A protein and the small-molecule ligand that binds it are described below.
Small molecule (SMILES): CC(=O)c1ccc(N2C[C@@H](C(=O)O)CC2=O)cc1

Binding-site contacts:
Ligand atom C8 contacts residue ILE288 of chain 1.A at 3.4 Å (hydrophobic).
Ligand atom O15 contacts residue LYS287 of chain 1.A at 2.8 Å (salt-bridge).
Ligand atom O14 contacts residue TYR147 of chain 1.A at 4.3 Å.
Ligand atom C4 contacts residue TYR147 of chain 1.A at 3.0 Å (hydrophobic).
Ligand atom N1 contacts residue LYS287 of chain 1.A at 4.2 Å.
Ligand atom C6 contacts residue LYS287 of chain 1.A at 4.3 Å.
Ligand atom C13 contacts residue ARG145 of chain 1.A at 3.9 Å.
Ligand atom C10 contacts residue LEU290 of chain 1.A at 4.2 Å (hydrophobic).
Ligand atom C7 contacts residue ALA289 of chain 1.A at 3.5 Å (hydrophobic).
Ligand atom C8 contacts residue ALA289 of chain 1.A at 3.7 Å (hydrophobic).
Ligand atom N1 contacts residue TYR147 of chain 1.A at 3.7 Å.
Ligand atom C5 contacts residue ALA289 of chain 1.A at 4.2 Å (hydrophobic).
Ligand atom O15 contacts residue GLU269 of chain 1.A at 4.2 Å.
Ligand atom O12 contacts residue LYS287 of chain 1.A at 4.3 Å.
Ligand atom C11 contacts residue LEU116 of chain 1.A at 3.8 Å (hydrophobic).
Ligand atom O14 contacts residue ARG145 of chain 1.A at 3.6 Å.
Ligand atom N1 contacts residue LEU290 of chain 1.A at 4.3 Å.
Ligand atom C8 contacts residue LEU290 of chain 1.A at 3.3 Å (hydrophobic).
Ligand atom C3 contacts residue TYR147 of chain 1.A at 3.6 Å (hydrophobic).
Ligand atom C13 contacts residue TYR147 of chain 1.A at 4.0 Å (hydrophobic).
Ligand atom C13 contacts residue LYS287 of chain 1.A at 3.6 Å.
Ligand atom C2 contacts residue LYS287 of chain 1.A at 4.2 Å.
Ligand atom C10 contacts residue LEU116 of chain 1.A at 3.6 Å (hydrophobic).
Ligand atom O15 contacts residue ARG145 of chain 1.A at 3.6 Å.
Ligand atom O14 contacts residue LYS287 of chain 1.A at 3.9 Å.
Ligand atom C7 contacts residue LYS287 of chain 1.A at 3.6 Å.
Ligand atom C7 contacts residue LEU290 of chain 1.A at 3.5 Å (hydrophobic).
Ligand atom C16 contacts residue LEU290 of chain 1.A at 4.3 Å (hydrophobic).
Ligand atom C7 contacts residue ILE288 of chain 1.A at 3.8 Å (hydrophobic).
Ligand atom O12 contacts residue TYR147 of chain 1.A at 4.2 Å.
Ligand atom C17 contacts residue ILE288 of chain 1.A at 4.4 Å (hydrophobic).
Ligand atom C6 contacts residue LEU290 of chain 1.A at 4.0 Å (hydrophobic).
Ligand atom C5 contacts residue TYR147 of chain 1.A at 3.4 Å (hydrophobic).
Ligand atom C2 contacts residue TYR147 of chain 1.A at 3.8 Å (hydrophobic).
Ligand atom O14 contacts residue ALA289 of chain 1.A at 4.2 Å.
Ligand atom O18 contacts residue LEU116 of chain 1.A at 4.1 Å.
Ligand atom C11 contacts residue LEU290 of chain 1.A at 4.0 Å (hydrophobic).
Ligand atom O15 contacts residue TYR147 of chain 1.A at 4.1 Å.
Ligand atom C9 contacts residue LEU290 of chain 1.A at 3.8 Å (hydrophobic).
Ligand atom C5 contacts residue LEU290 of chain 1.A at 3.8 Å (hydrophobic).

Sequence of chain 1.A:
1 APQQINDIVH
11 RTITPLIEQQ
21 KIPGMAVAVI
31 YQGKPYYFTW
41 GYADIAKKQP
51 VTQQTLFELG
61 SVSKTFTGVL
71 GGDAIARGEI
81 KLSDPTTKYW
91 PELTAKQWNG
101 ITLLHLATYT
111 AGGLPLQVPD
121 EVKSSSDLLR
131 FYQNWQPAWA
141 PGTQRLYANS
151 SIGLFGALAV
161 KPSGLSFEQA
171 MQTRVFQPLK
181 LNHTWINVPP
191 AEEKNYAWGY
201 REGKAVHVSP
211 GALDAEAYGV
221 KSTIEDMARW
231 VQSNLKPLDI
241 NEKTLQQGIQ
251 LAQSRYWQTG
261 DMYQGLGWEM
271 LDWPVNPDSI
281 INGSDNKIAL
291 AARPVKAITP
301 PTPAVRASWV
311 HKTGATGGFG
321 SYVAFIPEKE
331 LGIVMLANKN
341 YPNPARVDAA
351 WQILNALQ